Sequence of chain 1.C:
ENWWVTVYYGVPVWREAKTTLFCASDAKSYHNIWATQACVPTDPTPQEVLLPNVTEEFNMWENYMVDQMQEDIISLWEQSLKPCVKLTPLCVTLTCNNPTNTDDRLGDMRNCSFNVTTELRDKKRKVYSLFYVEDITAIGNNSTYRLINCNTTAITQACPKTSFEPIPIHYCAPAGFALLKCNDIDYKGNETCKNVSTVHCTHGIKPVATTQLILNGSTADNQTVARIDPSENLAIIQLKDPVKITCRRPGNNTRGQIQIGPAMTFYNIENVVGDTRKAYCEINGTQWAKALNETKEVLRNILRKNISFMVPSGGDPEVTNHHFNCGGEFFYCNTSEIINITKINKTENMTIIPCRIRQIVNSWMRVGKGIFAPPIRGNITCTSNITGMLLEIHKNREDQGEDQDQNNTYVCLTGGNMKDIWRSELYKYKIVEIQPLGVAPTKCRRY

This protein binds this small molecule.
Small molecule (SMILES): CC(=O)N[C@@H]1[C@@H](O)[C@H](O)[C@@H](CO)O[C@H]1O

Binding-site contacts:
Ligand atom O6 contacts residue THR154 of chain 1.C at 4.0 Å.
Ligand atom O5 contacts residue ASN152 of chain 1.C at 2.4 Å (h-bond).
Ligand atom N2 contacts residue ASN152 of chain 1.C at 2.9 Å (h-bond).
Ligand atom O7 contacts residue ASN152 of chain 1.C at 4.4 Å.
Ligand atom C7 contacts residue ASN152 of chain 1.C at 3.9 Å.
Ligand atom C1 contacts residue ASN152 of chain 1.C at 1.4 Å.
Ligand atom C4 contacts residue ASN152 of chain 1.C at 4.3 Å.
Ligand atom C5 contacts residue ASN152 of chain 1.C at 3.7 Å.
Ligand atom C3 contacts residue ASN152 of chain 1.C at 3.8 Å.
Ligand atom O6 contacts residue ASN152 of chain 1.C at 4.4 Å.
Ligand atom C2 contacts residue ASN152 of chain 1.C at 2.5 Å.